Binding-site contacts:
Ligand atom N2 contacts residue LEU100 of chain 1.A at 3.8 Å.
Ligand atom C5 contacts residue MET214 of chain 1.A at 3.4 Å (hydrophobic).
Ligand atom CM6 contacts residue LEU181 of chain 1.A at 3.8 Å (hydrophobic).
Ligand atom C4 contacts residue TYR190 of chain 1.A at 3.7 Å (hydrophobic).
Ligand atom O1B contacts residue ILE98 of chain 1.A at 3.2 Å.
Ligand atom C2B contacts residue ILE122 of chain 1.A at 4.0 Å (hydrophobic).
Ligand atom C6B contacts residue LEU181 of chain 1.A at 3.5 Å (hydrophobic).
Ligand atom C5B contacts residue LEU181 of chain 1.A at 3.6 Å (hydrophobic).
Ligand atom O1 contacts residue MET214 of chain 1.A at 3.2 Å.
Ligand atom N4A contacts residue TYR144 of chain 1.A at 3.7 Å.
Ligand atom C1B contacts residue ILE98 of chain 1.A at 3.7 Å (hydrophobic).
Ligand atom CM3 contacts residue TYR190 of chain 1.A at 3.6 Å (hydrophobic).
Ligand atom C4 contacts residue LEU100 of chain 1.A at 3.9 Å (hydrophobic).
Ligand atom CM2 contacts residue ILE122 of chain 1.A at 3.8 Å (hydrophobic).
Ligand atom CM4 contacts residue TYR144 of chain 1.A at 3.8 Å (hydrophobic).
Ligand atom C1C contacts residue MET214 of chain 1.A at 3.2 Å (hydrophobic).
Ligand atom O1 contacts residue LEU100 of chain 1.A at 3.7 Å.
Ligand atom C2A contacts residue PHE179 of chain 1.A at 3.5 Å (hydrophobic).
Ligand atom N4A contacts residue PHE179 of chain 1.A at 3.5 Å.
Ligand atom C3 contacts residue LEU100 of chain 1.A at 3.8 Å (hydrophobic).
Ligand atom N1A contacts residue PHE179 of chain 1.A at 3.3 Å.
Ligand atom CM2 contacts residue ILE77 of chain 1.A at 3.8 Å (hydrophobic).
Ligand atom N3A contacts residue TYR144 of chain 1.A at 3.2 Å.
Ligand atom N1A contacts residue MET124 of chain 1.A at 3.6 Å.
Ligand atom CM4 contacts residue TYR142 of chain 1.A at 3.7 Å (hydrophobic).
Ligand atom N5A contacts residue PHE179 of chain 1.A at 3.3 Å.
Ligand atom CM6 contacts residue TYR144 of chain 1.A at 3.7 Å (hydrophobic).
Ligand atom N5A contacts residue MET124 of chain 1.A at 3.9 Å.
Ligand atom C1B contacts residue LEU181 of chain 1.A at 4.0 Å (hydrophobic).
Ligand atom N3A contacts residue PHE179 of chain 1.A at 3.7 Å.
Ligand atom C2A contacts residue LEU217 of chain 1.A at 4.0 Å (hydrophobic).
Ligand atom N1A contacts residue LEU217 of chain 1.A at 3.3 Å.
Ligand atom C4 contacts residue MET214 of chain 1.A at 3.7 Å (hydrophobic).
Ligand atom N5A contacts residue LEU217 of chain 1.A at 3.6 Å.
Ligand atom N2 contacts residue MET214 of chain 1.A at 3.8 Å.
Ligand atom CM4 contacts residue ALA166 of chain 1.A at 3.1 Å (hydrophobic).
Ligand atom CM6 contacts residue LEU184 of chain 1.A at 3.7 Å (hydrophobic).
Ligand atom C6B contacts residue ILE98 of chain 1.A at 3.8 Å (hydrophobic).
Ligand atom CM4 contacts residue VAL168 of chain 1.A at 3.9 Å (hydrophobic).
Ligand atom C5B contacts residue TYR144 of chain 1.A at 3.8 Å (hydrophobic).

This small molecule binds to this protein.
Small molecule (SMILES): Cc1cc(CCCOc2c(C)cc(-c3nnn(C)n3)cc2C)on1

Sequence of chain 1.A:
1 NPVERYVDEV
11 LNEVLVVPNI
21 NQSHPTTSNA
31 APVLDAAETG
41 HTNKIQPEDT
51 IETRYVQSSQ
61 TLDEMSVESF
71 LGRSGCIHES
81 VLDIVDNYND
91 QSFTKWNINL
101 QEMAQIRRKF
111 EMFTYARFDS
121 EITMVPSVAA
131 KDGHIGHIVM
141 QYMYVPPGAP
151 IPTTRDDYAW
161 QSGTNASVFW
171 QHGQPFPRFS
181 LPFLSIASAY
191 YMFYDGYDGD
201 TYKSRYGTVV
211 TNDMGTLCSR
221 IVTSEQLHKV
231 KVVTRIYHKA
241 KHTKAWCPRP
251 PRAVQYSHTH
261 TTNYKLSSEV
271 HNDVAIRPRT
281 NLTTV